Binding-site contacts:
Ligand atom C15 contacts residue LEU49 of chain 1.B at 3.8 Å (hydrophobic).
Ligand atom C4 contacts residue GLU94 of chain 1.B at 3.8 Å.
Ligand atom C20 contacts residue TYR126 of chain 1.B at 3.9 Å (hydrophobic).
Ligand atom C11 contacts residue VAL57 of chain 1.B at 3.5 Å (hydrophobic).
Ligand atom N3 contacts residue TYR126 of chain 1.B at 3.9 Å.
Ligand atom O1 contacts residue PHE205 of chain 1.B at 3.7 Å.
Ligand atom O contacts residue ASP204 of chain 1.B at 3.0 Å (salt-bridge).
Ligand atom C13 contacts residue LEU193 of chain 1.B at 3.7 Å (hydrophobic).
Ligand atom O1 contacts residue VAL57 of chain 1.B at 3.5 Å.
Ligand atom C4 contacts residue ASP204 of chain 1.B at 3.8 Å.
Ligand atom C14 contacts residue LEU49 of chain 1.B at 3.8 Å (hydrophobic).
Ligand atom N4 contacts residue ALA75 of chain 1.B at 3.6 Å.
Ligand atom C19 contacts residue CYS127 of chain 1.B at 3.8 Å (hydrophobic).
Ligand atom C2 contacts residue LEU98 of chain 1.B at 3.5 Å (hydrophobic).
Ligand atom C9 contacts residue PHE205 of chain 1.B at 3.8 Å (hydrophobic).
Ligand atom C21 contacts residue TYR126 of chain 1.B at 3.5 Å (hydrophobic).
Ligand atom C20 contacts residue GLU125 of chain 1.B at 3.4 Å.
Ligand atom C22 contacts residue LEU49 of chain 1.B at 3.3 Å (hydrophobic).
Ligand atom C7 contacts residue ASP204 of chain 1.B at 3.9 Å.
Ligand atom N4 contacts residue LEU193 of chain 1.B at 3.5 Å.
Ligand atom C20 contacts residue CYS127 of chain 1.B at 3.5 Å (hydrophobic).
Ligand atom O2 contacts residue GLY130 of chain 1.B at 3.8 Å.
Ligand atom C10 contacts residue VAL57 of chain 1.B at 3.8 Å (hydrophobic).
Ligand atom N2 contacts residue ASP204 of chain 1.B at 3.3 Å (salt-bridge).
Ligand atom N3 contacts residue CYS127 of chain 1.B at 3.0 Å (h-bond).
Ligand atom C5 contacts residue GLU94 of chain 1.B at 3.7 Å.
Ligand atom O contacts residue CYS203 of chain 1.B at 3.3 Å.
Ligand atom C21 contacts residue CYS127 of chain 1.B at 3.8 Å (hydrophobic).
Ligand atom N2 contacts residue LYS77 of chain 1.B at 3.2 Å (salt-bridge).
Ligand atom C6 contacts residue ASP204 of chain 1.B at 3.3 Å.
Ligand atom C20 contacts residue ALA75 of chain 1.B at 3.8 Å (hydrophobic).
Ligand atom C20 contacts residue LEU193 of chain 1.B at 3.6 Å (hydrophobic).
Ligand atom C21 contacts residue CYS128 of chain 1.B at 3.7 Å (hydrophobic).
Ligand atom C contacts residue ILE202 of chain 1.B at 3.8 Å (hydrophobic).
Ligand atom O3 contacts residue LEU49 of chain 1.B at 3.8 Å.
Ligand atom C7 contacts residue LYS77 of chain 1.B at 3.7 Å.
Ligand atom C8 contacts residue ASP204 of chain 1.B at 3.6 Å.
Ligand atom C18 contacts residue CYS127 of chain 1.B at 3.2 Å (hydrophobic).
Ligand atom C12 contacts residue THR124 of chain 1.B at 3.7 Å.
Ligand atom C21 contacts residue GLY130 of chain 1.B at 3.8 Å.

Sequence of chain 1.B:
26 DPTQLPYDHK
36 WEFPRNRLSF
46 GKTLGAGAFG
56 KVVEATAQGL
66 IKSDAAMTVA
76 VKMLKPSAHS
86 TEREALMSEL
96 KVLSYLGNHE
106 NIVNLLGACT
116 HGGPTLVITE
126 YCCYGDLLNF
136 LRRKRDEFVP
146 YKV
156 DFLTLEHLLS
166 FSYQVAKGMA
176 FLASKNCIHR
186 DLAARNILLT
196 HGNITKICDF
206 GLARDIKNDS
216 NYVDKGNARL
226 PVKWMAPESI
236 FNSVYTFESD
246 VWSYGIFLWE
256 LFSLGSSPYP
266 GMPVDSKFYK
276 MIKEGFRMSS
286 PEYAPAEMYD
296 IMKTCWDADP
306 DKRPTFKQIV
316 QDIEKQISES

A protein and the small-molecule ligand that binds it are described below.
Small molecule (SMILES): CCn1cc(CC(=O)Nc2ccc(Oc3ncnc4cc(OC)c(OC)cc34)cc2)cn1